The protein below binds the small molecule below.
Small molecule (SMILES): COc1ccc2[nH]c(=O)c3c(C)nc(-c4ccccc4Cl)n3c2n1

Binding-site contacts:
Ligand atom N15 contacts residue LEU229 of chain 1.A at 3.7 Å.
Ligand atom C17 contacts residue LEU229 of chain 1.A at 3.9 Å (hydrophobic).
Ligand atom C17 contacts residue TYR78 of chain 1.A at 3.9 Å (hydrophobic).
Ligand atom C9 contacts residue ILE246 of chain 1.A at 3.8 Å (hydrophobic).
Ligand atom C1 contacts residue PHE283 of chain 1.A at 3.4 Å (hydrophobic).
Ligand atom C17 contacts residue VAL232 of chain 1.A at 3.8 Å (hydrophobic).
Ligand atom C2 contacts residue PHE283 of chain 1.A at 3.5 Å (hydrophobic).
Ligand atom CL24 contacts residue HIS79 of chain 1.A at 3.9 Å.
Ligand atom C8 contacts residue PHE283 of chain 1.A at 3.4 Å (hydrophobic).
Ligand atom C16 contacts residue ILE246 of chain 1.A at 3.7 Å (hydrophobic).
Ligand atom C1 contacts residue MET267 of chain 1.A at 3.9 Å (hydrophobic).
Ligand atom C17 contacts residue SER231 of chain 1.A at 3.9 Å.
Ligand atom C4 contacts residue PHE250 of chain 1.A at 3.7 Å (hydrophobic).
Ligand atom C4 contacts residue GLN280 of chain 1.A at 3.8 Å.
Ligand atom C7 contacts residue PHE283 of chain 1.A at 3.5 Å (hydrophobic).
Ligand atom O11 contacts residue GLN280 of chain 1.A at 3.2 Å (h-bond).
Ligand atom C9 contacts residue GLN280 of chain 1.A at 3.7 Å.
Ligand atom C17 contacts residue ILE246 of chain 1.A at 3.6 Å (hydrophobic).
Ligand atom C22 contacts residue HIS79 of chain 1.A at 4.0 Å.
Ligand atom C4 contacts residue PHE283 of chain 1.A at 3.4 Å (hydrophobic).
Ligand atom C8 contacts residue PHE250 of chain 1.A at 3.8 Å (hydrophobic).
Ligand atom N10 contacts residue PHE283 of chain 1.A at 3.7 Å.
Ligand atom O11 contacts residue ILE246 of chain 1.A at 3.8 Å.
Ligand atom C12 contacts residue ILE246 of chain 1.A at 3.7 Å (hydrophobic).
Ligand atom C9 contacts residue PHE283 of chain 1.A at 3.7 Å (hydrophobic).
Ligand atom N3 contacts residue PHE283 of chain 1.A at 3.3 Å.
Ligand atom CL24 contacts residue PHE250 of chain 1.A at 3.7 Å.
Ligand atom C19 contacts residue LEU229 of chain 1.A at 3.5 Å (hydrophobic).
Ligand atom O11 contacts residue VAL232 of chain 1.A at 3.7 Å.
Ligand atom C7 contacts residue PHE250 of chain 1.A at 4.0 Å (hydrophobic).
Ligand atom N10 contacts residue GLN280 of chain 1.A at 2.8 Å (h-bond).
Ligand atom C7 contacts residue GLN280 of chain 1.A at 3.7 Å.
Ligand atom C20 contacts residue LEU189 of chain 1.A at 3.9 Å (hydrophobic).
Ligand atom C12 contacts residue PHE283 of chain 1.A at 3.7 Å (hydrophobic).
Ligand atom C1 contacts residue PHE250 of chain 1.A at 3.8 Å (hydrophobic).
Ligand atom C14 contacts residue PHE283 of chain 1.A at 3.9 Å (hydrophobic).
Ligand atom C6 contacts residue LEU189 of chain 1.A at 4.0 Å (hydrophobic).
Ligand atom N3 contacts residue PHE250 of chain 1.A at 3.7 Å.
Ligand atom C2 contacts residue PHE250 of chain 1.A at 3.6 Å (hydrophobic).
Ligand atom N13 contacts residue PHE283 of chain 1.A at 3.5 Å.

Sequence of chain 1.A:
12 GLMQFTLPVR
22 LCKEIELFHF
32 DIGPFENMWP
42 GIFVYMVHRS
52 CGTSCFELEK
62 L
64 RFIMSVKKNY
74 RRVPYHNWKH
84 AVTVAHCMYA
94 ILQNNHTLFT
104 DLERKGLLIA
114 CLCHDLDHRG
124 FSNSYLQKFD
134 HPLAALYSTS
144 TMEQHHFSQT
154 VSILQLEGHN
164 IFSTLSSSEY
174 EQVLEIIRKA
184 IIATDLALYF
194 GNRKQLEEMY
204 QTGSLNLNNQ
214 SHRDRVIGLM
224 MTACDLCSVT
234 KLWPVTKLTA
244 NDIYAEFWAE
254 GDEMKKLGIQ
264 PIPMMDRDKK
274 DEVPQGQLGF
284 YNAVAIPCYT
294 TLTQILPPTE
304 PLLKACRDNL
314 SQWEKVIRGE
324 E